Binding-site contacts:
Ligand atom C8 contacts residue ASN294 of chain 1.B at 4.2 Å.
Ligand atom O7 contacts residue ASN294 of chain 1.B at 3.6 Å (h-bond).
Ligand atom C5 contacts residue ASN294 of chain 1.B at 3.8 Å.
Ligand atom O6 contacts residue SER700 of chain 1.B at 2.7 Å (h-bond).
Ligand atom C4 contacts residue ASN294 of chain 1.B at 4.3 Å.
Ligand atom C1 contacts residue ASN294 of chain 1.B at 1.4 Å.
Ligand atom C3 contacts residue ASN294 of chain 1.B at 3.8 Å.
Ligand atom C2 contacts residue ASN294 of chain 1.B at 2.4 Å.
Ligand atom O5 contacts residue ASN294 of chain 1.B at 2.5 Å (h-bond).
Ligand atom N2 contacts residue ASN294 of chain 1.B at 2.7 Å (h-bond).
Ligand atom C6 contacts residue SER700 of chain 1.B at 3.8 Å.
Ligand atom O5 contacts residue SER700 of chain 1.B at 4.5 Å.
Ligand atom C7 contacts residue ASN294 of chain 1.B at 3.4 Å.

Sequence of chain 1.B:
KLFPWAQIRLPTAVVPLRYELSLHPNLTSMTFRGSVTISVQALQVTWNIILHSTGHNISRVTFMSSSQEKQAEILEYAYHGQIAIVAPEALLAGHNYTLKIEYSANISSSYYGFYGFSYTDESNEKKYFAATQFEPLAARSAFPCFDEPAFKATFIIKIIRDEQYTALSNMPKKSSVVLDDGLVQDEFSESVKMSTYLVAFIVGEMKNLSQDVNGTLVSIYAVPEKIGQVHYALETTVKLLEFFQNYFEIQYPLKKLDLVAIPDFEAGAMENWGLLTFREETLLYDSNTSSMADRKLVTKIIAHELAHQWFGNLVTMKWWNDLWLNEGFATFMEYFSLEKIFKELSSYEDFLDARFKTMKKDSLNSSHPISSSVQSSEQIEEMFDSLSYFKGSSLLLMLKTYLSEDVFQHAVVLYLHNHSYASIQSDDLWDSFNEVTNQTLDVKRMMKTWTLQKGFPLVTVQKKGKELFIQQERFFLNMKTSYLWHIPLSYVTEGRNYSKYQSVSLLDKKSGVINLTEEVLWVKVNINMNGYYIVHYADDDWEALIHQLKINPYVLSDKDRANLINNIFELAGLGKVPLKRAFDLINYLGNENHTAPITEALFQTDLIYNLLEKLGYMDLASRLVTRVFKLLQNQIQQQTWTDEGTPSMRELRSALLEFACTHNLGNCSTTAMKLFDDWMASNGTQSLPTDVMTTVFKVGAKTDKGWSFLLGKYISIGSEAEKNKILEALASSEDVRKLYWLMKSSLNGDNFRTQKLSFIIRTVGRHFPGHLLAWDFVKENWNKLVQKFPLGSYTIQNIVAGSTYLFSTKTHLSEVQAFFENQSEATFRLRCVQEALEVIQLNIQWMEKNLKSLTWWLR

This protein binds this small molecule.
Small molecule (SMILES): CC(=O)N[C@@H]1[C@@H](O)[C@H](O)[C@@H](CO)O[C@H]1O